Binding-site contacts:
Ligand atom N2 contacts residue ASN110 of chain 2.B at 3.1 Å (h-bond).
Ligand atom O7 contacts residue LYS131 of chain 2.B at 4.2 Å.
Ligand atom C1 contacts residue ASN110 of chain 2.B at 1.4 Å.
Ligand atom C4 contacts residue ASN110 of chain 2.B at 4.2 Å.
Ligand atom C5 contacts residue TYR91 of chain 2.B at 3.9 Å (hydrophobic).
Ligand atom C3 contacts residue ASN110 of chain 2.B at 3.9 Å.
Ligand atom O7 contacts residue ASN110 of chain 2.B at 3.2 Å (h-bond).
Ligand atom C7 contacts residue ASN110 of chain 2.B at 3.5 Å.
Ligand atom C2 contacts residue ASN110 of chain 2.B at 2.5 Å.
Ligand atom C1 contacts residue LYS131 of chain 2.B at 4.3 Å.
Ligand atom O5 contacts residue ASN110 of chain 2.B at 2.3 Å (h-bond).
Ligand atom C5 contacts residue ASN110 of chain 2.B at 3.6 Å.
Ligand atom C6 contacts residue TYR91 of chain 2.B at 3.7 Å (hydrophobic).
Ligand atom O5 contacts residue TYR91 of chain 2.B at 4.2 Å.

Sequence of chain 2.B:
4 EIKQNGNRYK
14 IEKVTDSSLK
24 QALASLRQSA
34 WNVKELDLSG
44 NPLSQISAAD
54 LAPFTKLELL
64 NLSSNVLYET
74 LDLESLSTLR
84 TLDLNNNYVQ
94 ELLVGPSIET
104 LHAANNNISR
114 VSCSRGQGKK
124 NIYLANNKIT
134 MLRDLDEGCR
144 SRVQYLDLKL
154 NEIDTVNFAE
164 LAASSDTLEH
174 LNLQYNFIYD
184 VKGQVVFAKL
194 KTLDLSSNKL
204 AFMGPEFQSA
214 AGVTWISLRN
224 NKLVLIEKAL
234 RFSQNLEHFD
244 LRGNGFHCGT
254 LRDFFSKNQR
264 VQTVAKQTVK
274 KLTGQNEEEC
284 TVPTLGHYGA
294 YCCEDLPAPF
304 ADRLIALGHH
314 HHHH

The protein below binds the small molecule below.
Small molecule (SMILES): CC(=O)N[C@@H]1[C@@H](O)[C@H](O)[C@@H](CO)O[C@H]1O